Binding-site contacts:
Ligand atom OG contacts residue ARG29 of chain 5.D at 4.3 Å.
Ligand atom O contacts residue ARG29 of chain 5.D at 3.8 Å.
Ligand atom C contacts residue ASP243 of chain 5.D at 3.9 Å.
Ligand atom CD1 contacts residue LEU32 of chain 5.D at 3.8 Å (hydrophobic).
Ligand atom OE1 contacts residue ARG36 of chain 5.D at 3.8 Å.
Ligand atom C contacts residue ASP243 of chain 5.D at 3.8 Å.
Ligand atom CG2 contacts residue PRO43 of chain 5.D at 3.9 Å (hydrophobic).
Ligand atom CB contacts residue ARG35 of chain 5.D at 4.1 Å.
Ligand atom CD1 contacts residue LEU40 of chain 5.D at 3.8 Å (hydrophobic).
Ligand atom NE2 contacts residue ARG36 of chain 5.D at 3.9 Å.
Ligand atom CG2 contacts residue LEU40 of chain 5.D at 4.2 Å (hydrophobic).
Ligand atom CG1 contacts residue ARG35 of chain 5.D at 4.2 Å.
Ligand atom OG contacts residue ILE25 of chain 5.D at 4.0 Å.
Ligand atom CA contacts residue ASP243 of chain 5.D at 4.4 Å.
Ligand atom CA contacts residue ARG35 of chain 5.D at 3.9 Å.
Ligand atom CA contacts residue ASP243 of chain 5.D at 3.3 Å.
Ligand atom O contacts residue ASP243 of chain 5.D at 4.1 Å.
Ligand atom N contacts residue PRO43 of chain 5.D at 4.4 Å.
Ligand atom O contacts residue ARG35 of chain 5.D at 3.1 Å (salt-bridge).
Ligand atom CA contacts residue ARG29 of chain 5.D at 4.0 Å.
Ligand atom CA contacts residue ASP243 of chain 5.D at 4.3 Å.
Ligand atom N contacts residue ASP243 of chain 5.D at 2.8 Å (salt-bridge).
Ligand atom N contacts residue ASP243 of chain 5.D at 3.2 Å (salt-bridge).
Ligand atom CB contacts residue ASP243 of chain 5.D at 4.3 Å.
Ligand atom CD1 contacts residue ARG35 of chain 5.D at 4.5 Å.
Ligand atom O contacts residue ARG36 of chain 5.D at 3.6 Å (salt-bridge).
Ligand atom CB contacts residue LEU40 of chain 5.D at 4.1 Å (hydrophobic).
Ligand atom C contacts residue ARG35 of chain 5.D at 4.4 Å.
Ligand atom CD1 contacts residue ARG29 of chain 5.D at 4.4 Å.
Ligand atom N contacts residue ARG35 of chain 5.D at 4.1 Å.
Ligand atom CG2 contacts residue ASP243 of chain 5.D at 3.3 Å.
Ligand atom C contacts residue ARG36 of chain 5.D at 3.2 Å.
Ligand atom CD contacts residue ARG36 of chain 5.D at 4.1 Å.
Ligand atom CB contacts residue ARG35 of chain 5.D at 3.5 Å.
Ligand atom CB contacts residue PRO43 of chain 5.D at 3.8 Å (hydrophobic).
Ligand atom CA contacts residue PRO43 of chain 5.D at 4.4 Å (hydrophobic).
Ligand atom CG contacts residue LEU40 of chain 5.D at 4.4 Å (hydrophobic).
Ligand atom O contacts residue ARG35 of chain 5.D at 3.4 Å (salt-bridge).
Ligand atom CB contacts residue ARG29 of chain 5.D at 4.1 Å.
Ligand atom C contacts residue ARG35 of chain 5.D at 3.6 Å.

Sequence of chain 5.D:
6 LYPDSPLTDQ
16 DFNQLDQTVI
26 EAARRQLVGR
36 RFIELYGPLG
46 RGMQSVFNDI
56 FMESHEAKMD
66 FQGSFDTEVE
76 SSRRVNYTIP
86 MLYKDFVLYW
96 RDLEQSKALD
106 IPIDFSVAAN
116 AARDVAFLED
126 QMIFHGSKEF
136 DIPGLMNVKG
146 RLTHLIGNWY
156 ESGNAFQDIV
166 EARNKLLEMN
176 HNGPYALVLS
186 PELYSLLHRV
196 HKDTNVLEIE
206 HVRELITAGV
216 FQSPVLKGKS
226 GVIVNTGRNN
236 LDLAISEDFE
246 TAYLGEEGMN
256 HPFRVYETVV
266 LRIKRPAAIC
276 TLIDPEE

This small molecule binds to this protein.
Small molecule (SMILES): CC[C@H](C)[C@H](NC(=O)[C@H](CC(C)C)NC(=O)[C@H](CO)NC(=O)CNC(=O)[C@@H](NC(=O)[C@@H](N)[C@@H](C)O)C(C)C)C(=O)N[C@H](C=O)CCC(N)=O